Sequence of chain 1.B:
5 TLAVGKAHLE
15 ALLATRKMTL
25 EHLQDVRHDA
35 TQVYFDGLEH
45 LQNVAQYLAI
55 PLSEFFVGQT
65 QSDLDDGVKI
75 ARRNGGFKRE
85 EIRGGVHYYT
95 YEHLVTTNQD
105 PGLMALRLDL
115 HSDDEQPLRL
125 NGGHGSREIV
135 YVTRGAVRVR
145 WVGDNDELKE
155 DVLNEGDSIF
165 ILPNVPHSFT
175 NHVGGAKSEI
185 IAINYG

The small molecule below binds the protein below.
Small molecule (SMILES): C[C@H](O)CP(=O)(O)O

Sequence of chain 1.C:
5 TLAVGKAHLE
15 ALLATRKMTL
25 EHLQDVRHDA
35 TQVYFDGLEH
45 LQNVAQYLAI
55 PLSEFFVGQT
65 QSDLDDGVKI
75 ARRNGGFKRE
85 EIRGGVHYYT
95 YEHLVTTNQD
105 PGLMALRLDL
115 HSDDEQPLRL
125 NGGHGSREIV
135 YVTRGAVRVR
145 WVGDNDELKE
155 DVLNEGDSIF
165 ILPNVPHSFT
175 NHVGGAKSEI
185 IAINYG

Binding-site contacts:
Ligand atom C3 contacts residue GLU132 of chain 1.C at 3.5 Å.
Ligand atom C3 contacts residue PHE173 of chain 1.C at 3.9 Å (hydrophobic).
Ligand atom O14 contacts residue TYR95 of chain 1.C at 2.6 Å (h-bond).
Ligand atom P1 contacts residue ARG87 of chain 1.C at 3.6 Å.
Ligand atom O6 contacts residue GLU132 of chain 1.C at 2.8 Å (salt-bridge).
Ligand atom O13 contacts residue HIS171 of chain 1.C at 4.2 Å.
Ligand atom P1 contacts residue TYR95 of chain 1.C at 3.8 Å.
Ligand atom C3 contacts residue TYR93 of chain 1.C at 4.1 Å (hydrophobic).
Ligand atom O6 contacts residue PHE173 of chain 1.C at 4.1 Å.
Ligand atom O15 contacts residue HIS128 of chain 1.C at 3.5 Å (h-bond).
Ligand atom P1 contacts residue TYR93 of chain 1.C at 4.1 Å.
Ligand atom C1 contacts residue FE1 of chain 1.H at 4.0 Å.
Ligand atom O6 contacts residue HIS128 of chain 1.C at 4.3 Å.
Ligand atom C2 contacts residue TYR95 of chain 1.C at 4.1 Å (hydrophobic).
Ligand atom C3 contacts residue HIS171 of chain 1.C at 3.9 Å.
Ligand atom P1 contacts residue LYS21 of chain 1.B at 3.9 Å.
Ligand atom C3 contacts residue FE1 of chain 1.H at 3.2 Å.
Ligand atom O6 contacts residue HIS171 of chain 1.C at 2.6 Å (h-bond).
Ligand atom O15 contacts residue HIS171 of chain 1.C at 3.5 Å (h-bond).
Ligand atom C2 contacts residue TYR93 of chain 1.C at 3.8 Å (hydrophobic).
Ligand atom O15 contacts residue GLU132 of chain 1.C at 4.2 Å.
Ligand atom P1 contacts residue ASN125 of chain 1.C at 3.3 Å.
Ligand atom O13 contacts residue ASN125 of chain 1.C at 2.6 Å (h-bond).
Ligand atom P1 contacts residue FE1 of chain 1.H at 3.3 Å.
Ligand atom C1 contacts residue LEU112 of chain 1.C at 4.1 Å (hydrophobic).
Ligand atom C1 contacts residue PHE173 of chain 1.C at 3.7 Å (hydrophobic).
Ligand atom C1 contacts residue GLU132 of chain 1.C at 3.0 Å.
Ligand atom O15 contacts residue FE1 of chain 1.H at 2.2 Å.
Ligand atom O6 contacts residue ASN125 of chain 1.C at 4.1 Å.
Ligand atom O6 contacts residue FE1 of chain 1.H at 1.9 Å.
Ligand atom O15 contacts residue ASN125 of chain 1.C at 2.8 Å (h-bond).
Ligand atom O13 contacts residue TYR95 of chain 1.C at 4.2 Å.
Ligand atom O15 contacts residue LYS21 of chain 1.B at 3.5 Å (salt-bridge).
Ligand atom O14 contacts residue ARG87 of chain 1.C at 3.4 Å (salt-bridge).
Ligand atom C1 contacts residue ALA186 of chain 1.C at 3.9 Å (hydrophobic).
Ligand atom O13 contacts residue ARG87 of chain 1.C at 2.7 Å (salt-bridge).
Ligand atom C1 contacts residue ILE184 of chain 1.C at 4.2 Å (hydrophobic).
Ligand atom O13 contacts residue TYR93 of chain 1.C at 3.6 Å.
Ligand atom O14 contacts residue LYS21 of chain 1.B at 3.0 Å (salt-bridge).
Ligand atom C2 contacts residue FE1 of chain 1.H at 3.5 Å.